Sequence of chain 3.A:
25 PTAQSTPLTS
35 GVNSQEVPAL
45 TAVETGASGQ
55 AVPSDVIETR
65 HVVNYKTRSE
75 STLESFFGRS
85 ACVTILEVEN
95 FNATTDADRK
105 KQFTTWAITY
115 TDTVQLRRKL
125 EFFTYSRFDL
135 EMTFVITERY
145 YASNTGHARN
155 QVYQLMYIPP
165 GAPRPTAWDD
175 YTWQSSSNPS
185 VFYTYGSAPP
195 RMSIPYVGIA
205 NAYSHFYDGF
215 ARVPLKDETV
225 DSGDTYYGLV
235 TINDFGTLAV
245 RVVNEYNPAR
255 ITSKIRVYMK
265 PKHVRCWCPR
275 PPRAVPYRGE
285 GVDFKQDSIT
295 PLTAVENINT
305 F

The protein below binds the small molecule below.
Small molecule (SMILES): CC(=O)N[C@H]1[C@H]([C@H](O)[C@H](O)CO)O[C@@](O)(C(=O)O)C[C@@H]1O

Binding-site contacts:
Ligand atom C6 contacts residue TYR145 of chain 3.A at 3.4 Å (hydrophobic).
Ligand atom O1A contacts residue SER147 of chain 3.A at 2.8 Å (h-bond).
Ligand atom C11 contacts residue ARG143 of chain 3.A at 4.0 Å.
Ligand atom O1B contacts residue ALA146 of chain 3.A at 3.2 Å.
Ligand atom O8 contacts residue ALA146 of chain 3.A at 3.3 Å.
Ligand atom C7 contacts residue TYR145 of chain 3.A at 3.8 Å (hydrophobic).
Ligand atom O4 contacts residue ASN251 of chain 2.A at 4.2 Å.
Ligand atom O4 contacts residue TYR145 of chain 3.A at 4.2 Å.
Ligand atom C6 contacts residue ALA146 of chain 3.A at 4.2 Å (hydrophobic).
Ligand atom C1 contacts residue SER147 of chain 3.A at 3.6 Å.
Ligand atom C5 contacts residue TYR145 of chain 3.A at 3.3 Å (hydrophobic).
Ligand atom N5 contacts residue TYR145 of chain 3.A at 2.6 Å (h-bond).
Ligand atom O1B contacts residue SER147 of chain 3.A at 3.1 Å (h-bond).
Ligand atom C11 contacts residue TYR250 of chain 2.A at 3.7 Å (hydrophobic).
Ligand atom C10 contacts residue TYR250 of chain 2.A at 3.5 Å (hydrophobic).
Ligand atom O1A contacts residue ALA146 of chain 3.A at 4.2 Å.
Ligand atom C4 contacts residue PRO252 of chain 2.A at 3.8 Å (hydrophobic).
Ligand atom O1A contacts residue PRO252 of chain 2.A at 3.3 Å.
Ligand atom C3 contacts residue PRO252 of chain 2.A at 3.9 Å (hydrophobic).
Ligand atom C8 contacts residue ALA146 of chain 3.A at 4.4 Å (hydrophobic).
Ligand atom C10 contacts residue TYR145 of chain 3.A at 3.6 Å (hydrophobic).
Ligand atom C1 contacts residue PRO252 of chain 2.A at 4.1 Å (hydrophobic).
Ligand atom C1 contacts residue ALA146 of chain 3.A at 3.9 Å (hydrophobic).
Ligand atom C9 contacts residue TYR145 of chain 3.A at 4.2 Å (hydrophobic).
Ligand atom C4 contacts residue TYR145 of chain 3.A at 3.6 Å (hydrophobic).
Ligand atom O10 contacts residue TYR250 of chain 2.A at 2.7 Å (h-bond).
Ligand atom O1B contacts residue ASN148 of chain 3.A at 4.3 Å.
Ligand atom O4 contacts residue PRO252 of chain 2.A at 3.8 Å.
Ligand atom N5 contacts residue TYR250 of chain 2.A at 4.4 Å.
Ligand atom O4 contacts residue TYR250 of chain 2.A at 3.4 Å.
Ligand atom C11 contacts residue TYR145 of chain 3.A at 3.7 Å (hydrophobic).

Sequence of chain 2.A:
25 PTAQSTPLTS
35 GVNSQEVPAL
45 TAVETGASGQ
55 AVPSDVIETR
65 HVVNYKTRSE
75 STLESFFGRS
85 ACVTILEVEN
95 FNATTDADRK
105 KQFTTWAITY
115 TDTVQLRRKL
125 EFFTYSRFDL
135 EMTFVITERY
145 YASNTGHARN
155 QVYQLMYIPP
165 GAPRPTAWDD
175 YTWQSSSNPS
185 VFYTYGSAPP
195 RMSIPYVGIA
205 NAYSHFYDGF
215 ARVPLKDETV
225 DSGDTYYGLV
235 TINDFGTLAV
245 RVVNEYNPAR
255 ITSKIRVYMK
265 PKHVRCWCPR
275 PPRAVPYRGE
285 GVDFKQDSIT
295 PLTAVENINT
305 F